A protein and the small-molecule ligand that binds it are described below.
Small molecule (SMILES): O=S(=O)(O)c1cccc2cccc(Nc3ccccc3)c12

Binding-site contacts:
Ligand atom O1 contacts residue ARG31 of chain 1.U at 2.2 Å (salt-bridge).
Ligand atom C2 contacts residue ALA144 of chain 1.U at 3.6 Å (hydrophobic).
Ligand atom C9 contacts residue HIS74 of chain 1.U at 4.0 Å.
Ligand atom O3 contacts residue HIS74 of chain 1.U at 3.8 Å.
Ligand atom C16 contacts residue LEU35 of chain 1.U at 3.9 Å (hydrophobic).
Ligand atom C14 contacts residue PHE43 of chain 1.U at 3.8 Å (hydrophobic).
Ligand atom C15 contacts residue PHE43 of chain 1.U at 3.1 Å (hydrophobic).
Ligand atom C6 contacts residue HIS74 of chain 1.U at 3.9 Å.
Ligand atom C15 contacts residue GLN39 of chain 1.U at 3.2 Å.
Ligand atom C11 contacts residue PHE43 of chain 1.U at 3.7 Å (hydrophobic).
Ligand atom O3 contacts residue LEU35 of chain 1.U at 3.6 Å.
Ligand atom C5 contacts residue TYR105 of chain 1.U at 3.4 Å (hydrophobic).
Ligand atom C14 contacts residue GLN39 of chain 1.U at 3.9 Å.
Ligand atom O2 contacts residue MET72 of chain 1.U at 2.8 Å.
Ligand atom C4 contacts residue GLY140 of chain 1.U at 3.1 Å.
Ligand atom C16 contacts residue PHE43 of chain 1.U at 3.2 Å (hydrophobic).
Ligand atom O2 contacts residue PHE43 of chain 1.U at 4.0 Å.
Ligand atom N contacts residue LEU35 of chain 1.U at 4.0 Å.
Ligand atom C7 contacts residue TYR105 of chain 1.U at 2.8 Å (hydrophobic).
Ligand atom C7 contacts residue LEU90 of chain 1.U at 3.8 Å (hydrophobic).
Ligand atom C12 contacts residue LYS143 of chain 1.U at 3.6 Å.
Ligand atom C9 contacts residue ARG31 of chain 1.U at 3.8 Å.
Ligand atom O2 contacts residue LEU35 of chain 1.U at 3.2 Å.
Ligand atom C2 contacts residue GLY140 of chain 1.U at 3.6 Å.
Ligand atom C2 contacts residue LYS143 of chain 1.U at 3.7 Å.
Ligand atom C7 contacts residue HIS74 of chain 1.U at 2.7 Å.
Ligand atom O3 contacts residue ARG31 of chain 1.U at 2.8 Å (salt-bridge).
Ligand atom S contacts residue LEU35 of chain 1.U at 3.8 Å.
Ligand atom C3 contacts residue GLY140 of chain 1.U at 2.7 Å.
Ligand atom C4 contacts residue TYR105 of chain 1.U at 3.8 Å (hydrophobic).
Ligand atom C8 contacts residue HIS74 of chain 1.U at 2.9 Å.
Ligand atom S contacts residue MET72 of chain 1.U at 3.9 Å.
Ligand atom C13 contacts residue LYS143 of chain 1.U at 3.2 Å.
Ligand atom O1 contacts residue LEU35 of chain 1.U at 3.5 Å.
Ligand atom C6 contacts residue LEU90 of chain 1.U at 3.9 Å (hydrophobic).
Ligand atom C3 contacts residue ALA144 of chain 1.U at 4.0 Å (hydrophobic).
Ligand atom S contacts residue ARG31 of chain 1.U at 3.0 Å (salt-bridge).
Ligand atom C6 contacts residue TYR105 of chain 1.U at 2.3 Å (hydrophobic).
Ligand atom C3 contacts residue LYS143 of chain 1.U at 4.0 Å.
Ligand atom C14 contacts residue LYS143 of chain 1.U at 3.9 Å.

Sequence of chain 1.U:
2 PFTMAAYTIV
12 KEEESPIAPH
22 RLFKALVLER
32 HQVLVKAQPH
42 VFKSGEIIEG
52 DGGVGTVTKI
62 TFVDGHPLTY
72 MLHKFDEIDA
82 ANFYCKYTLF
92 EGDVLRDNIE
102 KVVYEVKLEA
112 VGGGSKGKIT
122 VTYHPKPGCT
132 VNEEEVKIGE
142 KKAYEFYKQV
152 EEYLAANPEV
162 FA